Binding-site contacts:
Ligand atom C8 contacts residue ILE142 of chain 1.A at 3.5 Å (hydrophobic).
Ligand atom O6 contacts residue THR177 of chain 1.E at 4.0 Å.
Ligand atom C7 contacts residue ARG171 of chain 1.E at 3.5 Å.
Ligand atom C2 contacts residue ASN176 of chain 1.E at 2.5 Å.
Ligand atom O7 contacts residue VAL159 of chain 1.E at 3.9 Å.
Ligand atom O3 contacts residue VAL159 of chain 1.E at 4.2 Å.
Ligand atom N2 contacts residue ASN176 of chain 1.E at 3.0 Å (h-bond).
Ligand atom C7 contacts residue ASN176 of chain 1.E at 3.6 Å.
Ligand atom C1 contacts residue ASN176 of chain 1.E at 1.5 Å.
Ligand atom C4 contacts residue ASN176 of chain 1.E at 4.3 Å.
Ligand atom N2 contacts residue ILE142 of chain 1.A at 4.1 Å.
Ligand atom C7 contacts residue PRO160 of chain 1.E at 4.0 Å (hydrophobic).
Ligand atom O7 contacts residue PRO160 of chain 1.E at 3.4 Å (h-bond).
Ligand atom O7 contacts residue CYS175 of chain 1.E at 4.2 Å.
Ligand atom C7 contacts residue ILE142 of chain 1.A at 3.6 Å (hydrophobic).
Ligand atom C8 contacts residue ARG171 of chain 1.E at 3.3 Å.
Ligand atom C5 contacts residue ASN176 of chain 1.E at 3.8 Å.
Ligand atom C8 contacts residue ILE161 of chain 1.E at 3.8 Å (hydrophobic).
Ligand atom O5 contacts residue THR177 of chain 1.E at 3.9 Å.
Ligand atom C3 contacts residue ASN176 of chain 1.E at 3.9 Å.
Ligand atom O7 contacts residue ARG171 of chain 1.E at 2.9 Å (salt-bridge).
Ligand atom O5 contacts residue ASN176 of chain 1.E at 2.5 Å (h-bond).
Ligand atom O7 contacts residue ASN176 of chain 1.E at 3.7 Å.
Ligand atom O7 contacts residue ILE142 of chain 1.A at 3.8 Å.
Ligand atom C8 contacts residue PRO160 of chain 1.E at 3.6 Å (hydrophobic).

Sequence of chain 1.A:
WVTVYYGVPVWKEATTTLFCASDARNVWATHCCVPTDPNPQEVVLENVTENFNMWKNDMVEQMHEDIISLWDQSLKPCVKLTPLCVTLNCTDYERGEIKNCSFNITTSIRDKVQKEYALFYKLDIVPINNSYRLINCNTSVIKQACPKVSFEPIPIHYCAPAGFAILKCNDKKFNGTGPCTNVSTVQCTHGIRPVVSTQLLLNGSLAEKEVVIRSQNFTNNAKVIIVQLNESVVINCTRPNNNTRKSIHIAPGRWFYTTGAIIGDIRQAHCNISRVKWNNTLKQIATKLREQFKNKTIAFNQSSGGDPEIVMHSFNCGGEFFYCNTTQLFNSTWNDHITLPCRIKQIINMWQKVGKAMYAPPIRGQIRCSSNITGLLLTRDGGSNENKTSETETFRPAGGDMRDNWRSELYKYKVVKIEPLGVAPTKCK

The small molecule below binds the protein below.
Small molecule (SMILES): CC(=O)N[C@H]1[C@H](O[C@H]2[C@H](O)[C@@H](NC(C)=O)CO[C@@H]2CO)O[C@H](CO)[C@@H](O[C@@H]2O[C@H](CO)[C@@H](O)[C@H](O)[C@@H]2O)[C@@H]1O

Sequence of chain 1.E:
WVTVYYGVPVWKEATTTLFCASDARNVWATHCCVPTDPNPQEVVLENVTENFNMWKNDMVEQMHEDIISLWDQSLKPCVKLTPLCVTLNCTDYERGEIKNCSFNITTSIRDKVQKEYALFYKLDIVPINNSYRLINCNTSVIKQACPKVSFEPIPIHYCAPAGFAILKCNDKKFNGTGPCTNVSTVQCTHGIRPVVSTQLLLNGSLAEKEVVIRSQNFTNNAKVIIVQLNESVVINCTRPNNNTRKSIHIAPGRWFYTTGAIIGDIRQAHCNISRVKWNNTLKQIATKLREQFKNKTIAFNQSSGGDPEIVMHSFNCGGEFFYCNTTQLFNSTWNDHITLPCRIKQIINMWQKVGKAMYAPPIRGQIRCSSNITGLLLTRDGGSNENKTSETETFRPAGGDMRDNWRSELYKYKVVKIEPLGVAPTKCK